Binding-site contacts:
Ligand atom C3 contacts residue ARG95 of chain 9.C at 3.9 Å.
Ligand atom O4 contacts residue ASP232 of chain 9.C at 2.8 Å (salt-bridge).
Ligand atom C6 contacts residue ASP91 of chain 9.C at 3.9 Å.
Ligand atom O4 contacts residue PRO231 of chain 9.C at 3.8 Å.
Ligand atom O4 contacts residue ASN275 of chain 9.A at 3.0 Å (h-bond).
Ligand atom O7 contacts residue PRO274 of chain 9.A at 3.4 Å.
Ligand atom O1B contacts residue ARG104 of chain 9.C at 2.8 Å (salt-bridge).
Ligand atom O3 contacts residue GLY282 of chain 9.A at 3.4 Å.
Ligand atom O4 contacts residue ASP91 of chain 9.C at 2.8 Å (salt-bridge).
Ligand atom C4 contacts residue ASN275 of chain 9.A at 3.8 Å.
Ligand atom C3 contacts residue PRO274 of chain 9.A at 4.1 Å (hydrophobic).
Ligand atom C11 contacts residue ILE233 of chain 9.C at 3.8 Å (hydrophobic).
Ligand atom C4 contacts residue ASP91 of chain 9.C at 3.3 Å.
Ligand atom C4 contacts residue PRO274 of chain 9.A at 4.0 Å (hydrophobic).
Ligand atom O6 contacts residue ASP91 of chain 9.C at 3.3 Å.
Ligand atom O10 contacts residue ASN275 of chain 9.A at 2.9 Å (h-bond).
Ligand atom O6 contacts residue PRO274 of chain 9.A at 3.7 Å.
Ligand atom C4 contacts residue PRO231 of chain 9.C at 3.4 Å (hydrophobic).
Ligand atom N5 contacts residue PRO231 of chain 9.C at 2.9 Å (h-bond).
Ligand atom C3 contacts residue PRO274 of chain 9.A at 3.8 Å (hydrophobic).
Ligand atom C1 contacts residue ARG104 of chain 9.C at 3.7 Å.
Ligand atom C11 contacts residue GLY234 of chain 9.C at 3.9 Å.
Ligand atom C5 contacts residue PRO274 of chain 9.A at 3.9 Å (hydrophobic).
Ligand atom C3 contacts residue ARG104 of chain 9.C at 3.9 Å.
Ligand atom C10 contacts residue ASN275 of chain 9.A at 3.2 Å.
Ligand atom C3 contacts residue ASP232 of chain 9.C at 4.1 Å.
Ligand atom O7 contacts residue SER180 of chain 9.C at 3.7 Å.
Ligand atom N5 contacts residue ASN275 of chain 9.A at 3.5 Å (h-bond).
Ligand atom O3 contacts residue PRO274 of chain 9.A at 3.9 Å.
Ligand atom O10 contacts residue ARG270 of chain 9.A at 4.0 Å.
Ligand atom C5 contacts residue PRO231 of chain 9.C at 3.6 Å (hydrophobic).
Ligand atom O3 contacts residue ASP91 of chain 9.C at 4.0 Å.
Ligand atom C4 contacts residue ARG104 of chain 9.C at 4.0 Å.
Ligand atom C11 contacts residue PRO231 of chain 9.C at 4.0 Å (hydrophobic).
Ligand atom C6 contacts residue PRO231 of chain 9.C at 4.0 Å (hydrophobic).
Ligand atom C4 contacts residue ASP232 of chain 9.C at 3.5 Å.
Ligand atom C5 contacts residue ASN275 of chain 9.A at 3.5 Å.
Ligand atom O4 contacts residue ARG95 of chain 9.C at 3.6 Å.
Ligand atom C10 contacts residue PRO231 of chain 9.C at 3.9 Å (hydrophobic).
Ligand atom C11 contacts residue ASP232 of chain 9.C at 3.8 Å.

This small molecule binds to this protein.
Small molecule (SMILES): CC(=O)N[C@@H]1[C@@H](O)[C@H](O[C@@H]2O[C@H](CO[C@]3(C(=O)O)C[C@H](O)[C@@H](NC(C)=O)[C@H]([C@H](O)[C@H](O)CO)O3)[C@H](O)[C@H](O)[C@H]2O)[C@@H](CO)O[C@H]1O

Sequence of chain 9.A:
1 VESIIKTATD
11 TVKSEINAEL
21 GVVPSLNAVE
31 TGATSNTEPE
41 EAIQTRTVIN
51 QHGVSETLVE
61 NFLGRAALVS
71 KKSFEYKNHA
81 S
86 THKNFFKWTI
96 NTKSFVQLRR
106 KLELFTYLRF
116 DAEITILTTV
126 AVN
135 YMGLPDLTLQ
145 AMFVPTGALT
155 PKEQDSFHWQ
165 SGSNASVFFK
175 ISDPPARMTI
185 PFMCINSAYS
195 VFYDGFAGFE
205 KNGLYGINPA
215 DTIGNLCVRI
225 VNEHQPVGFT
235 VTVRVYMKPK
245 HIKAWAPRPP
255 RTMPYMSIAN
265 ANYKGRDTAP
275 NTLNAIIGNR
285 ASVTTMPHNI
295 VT

Sequence of chain 9.C:
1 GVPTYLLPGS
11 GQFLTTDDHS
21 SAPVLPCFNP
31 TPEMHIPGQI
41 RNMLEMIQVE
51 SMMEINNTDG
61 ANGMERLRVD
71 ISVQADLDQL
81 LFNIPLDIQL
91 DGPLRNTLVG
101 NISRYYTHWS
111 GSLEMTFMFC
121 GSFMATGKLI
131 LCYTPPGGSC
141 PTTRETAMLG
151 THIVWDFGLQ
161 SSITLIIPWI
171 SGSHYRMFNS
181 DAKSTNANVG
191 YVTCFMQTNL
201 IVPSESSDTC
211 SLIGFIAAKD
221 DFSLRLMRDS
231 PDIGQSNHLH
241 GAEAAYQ